Sequence of chain 1.D:
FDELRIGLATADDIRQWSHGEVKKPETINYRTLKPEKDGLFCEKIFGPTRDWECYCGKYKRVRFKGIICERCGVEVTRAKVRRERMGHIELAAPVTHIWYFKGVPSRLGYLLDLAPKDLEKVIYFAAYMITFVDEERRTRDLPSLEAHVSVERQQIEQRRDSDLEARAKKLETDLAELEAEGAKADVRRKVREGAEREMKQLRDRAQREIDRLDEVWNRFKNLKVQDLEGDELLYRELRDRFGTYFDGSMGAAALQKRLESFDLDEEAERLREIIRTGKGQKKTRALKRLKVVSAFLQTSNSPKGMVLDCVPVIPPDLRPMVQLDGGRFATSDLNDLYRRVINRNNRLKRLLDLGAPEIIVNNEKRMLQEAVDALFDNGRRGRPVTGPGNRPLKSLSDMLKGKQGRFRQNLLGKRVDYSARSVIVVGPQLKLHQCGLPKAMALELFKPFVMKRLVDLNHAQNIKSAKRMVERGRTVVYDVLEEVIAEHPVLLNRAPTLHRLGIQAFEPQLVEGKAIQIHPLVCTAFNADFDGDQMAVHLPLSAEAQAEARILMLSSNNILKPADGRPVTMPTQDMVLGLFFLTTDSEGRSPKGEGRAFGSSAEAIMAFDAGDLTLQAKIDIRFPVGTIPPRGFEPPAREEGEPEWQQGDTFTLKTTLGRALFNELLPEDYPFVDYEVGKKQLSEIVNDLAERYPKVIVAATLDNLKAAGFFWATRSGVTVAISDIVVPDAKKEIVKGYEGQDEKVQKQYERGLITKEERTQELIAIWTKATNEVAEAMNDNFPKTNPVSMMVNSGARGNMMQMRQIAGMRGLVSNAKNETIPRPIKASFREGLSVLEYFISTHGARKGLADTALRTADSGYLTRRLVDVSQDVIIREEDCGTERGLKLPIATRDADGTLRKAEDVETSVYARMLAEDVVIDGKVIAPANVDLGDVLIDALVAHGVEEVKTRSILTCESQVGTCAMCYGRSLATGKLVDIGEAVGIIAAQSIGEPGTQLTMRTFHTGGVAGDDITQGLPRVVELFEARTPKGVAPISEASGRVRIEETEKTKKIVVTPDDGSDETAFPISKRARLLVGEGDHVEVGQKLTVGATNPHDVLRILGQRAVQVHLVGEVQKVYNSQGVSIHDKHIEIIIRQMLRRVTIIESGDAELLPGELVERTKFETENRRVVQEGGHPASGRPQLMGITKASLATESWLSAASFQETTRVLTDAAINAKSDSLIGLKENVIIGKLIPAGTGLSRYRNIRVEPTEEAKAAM

Sequence of chain 1.F:
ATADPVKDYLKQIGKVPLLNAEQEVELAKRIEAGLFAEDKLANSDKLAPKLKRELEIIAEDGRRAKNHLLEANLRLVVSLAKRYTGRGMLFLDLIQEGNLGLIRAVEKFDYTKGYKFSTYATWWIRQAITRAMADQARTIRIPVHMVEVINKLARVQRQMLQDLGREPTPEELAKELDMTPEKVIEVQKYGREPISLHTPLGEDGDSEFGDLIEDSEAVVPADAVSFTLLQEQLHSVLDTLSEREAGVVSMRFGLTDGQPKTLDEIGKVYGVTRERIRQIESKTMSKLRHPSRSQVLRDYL

Sequence of chain 1.C:
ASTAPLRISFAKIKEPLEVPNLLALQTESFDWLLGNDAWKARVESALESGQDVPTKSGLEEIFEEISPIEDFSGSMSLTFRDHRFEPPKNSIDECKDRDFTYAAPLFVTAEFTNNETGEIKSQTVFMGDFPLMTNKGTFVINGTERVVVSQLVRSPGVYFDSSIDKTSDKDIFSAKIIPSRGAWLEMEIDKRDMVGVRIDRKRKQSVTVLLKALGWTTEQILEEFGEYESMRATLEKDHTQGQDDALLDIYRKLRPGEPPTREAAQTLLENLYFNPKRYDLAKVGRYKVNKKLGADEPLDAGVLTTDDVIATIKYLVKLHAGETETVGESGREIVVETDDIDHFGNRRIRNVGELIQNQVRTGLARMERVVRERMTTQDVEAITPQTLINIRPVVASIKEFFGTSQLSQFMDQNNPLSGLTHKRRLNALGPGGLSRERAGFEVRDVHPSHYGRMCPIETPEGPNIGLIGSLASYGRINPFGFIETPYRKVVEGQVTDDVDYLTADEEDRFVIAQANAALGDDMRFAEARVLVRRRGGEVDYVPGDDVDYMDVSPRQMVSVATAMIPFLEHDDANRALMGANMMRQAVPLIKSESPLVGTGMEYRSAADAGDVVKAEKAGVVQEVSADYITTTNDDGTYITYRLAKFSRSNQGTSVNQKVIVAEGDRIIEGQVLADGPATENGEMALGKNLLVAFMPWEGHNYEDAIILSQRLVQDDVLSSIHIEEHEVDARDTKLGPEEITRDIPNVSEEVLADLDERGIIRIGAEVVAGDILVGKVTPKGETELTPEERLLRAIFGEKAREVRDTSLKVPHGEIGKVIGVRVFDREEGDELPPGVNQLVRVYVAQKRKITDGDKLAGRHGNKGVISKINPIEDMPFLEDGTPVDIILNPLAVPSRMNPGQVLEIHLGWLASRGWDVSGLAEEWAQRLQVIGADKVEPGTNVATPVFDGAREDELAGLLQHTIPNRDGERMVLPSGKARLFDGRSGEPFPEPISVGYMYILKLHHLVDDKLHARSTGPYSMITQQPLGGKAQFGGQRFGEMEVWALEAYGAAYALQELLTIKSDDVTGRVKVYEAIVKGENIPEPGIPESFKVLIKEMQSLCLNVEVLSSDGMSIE

Binding-site contacts:
Ligand atom O6 contacts residue GLU432 of chain 1.F at 3.5 Å.
Ligand atom OP1 contacts residue LYS878 of chain 1.C at 3.3 Å.
Ligand atom C8 contacts residue GLU432 of chain 1.F at 3.4 Å.
Ligand atom C3' contacts residue MG1 of chain 1.L at 2.5 Å.
Ligand atom O3' contacts residue GLN424 of chain 1.C at 3.4 Å (h-bond).
Ligand atom C4' contacts residue ASP539 of chain 1.D at 3.2 Å.
Ligand atom O2' contacts residue GLN600 of chain 1.C at 2.9 Å (h-bond).
Ligand atom O4' contacts residue HIS1020 of chain 1.C at 3.2 Å (h-bond).
Ligand atom O4 contacts residue GLU432 of chain 1.F at 3.1 Å (salt-bridge).
Ligand atom C5' contacts residue ARG599 of chain 1.C at 3.4 Å.
Ligand atom C4' contacts residue MG1 of chain 1.L at 2.1 Å.
Ligand atom O2' contacts residue GLN424 of chain 1.C at 3.3 Å (h-bond).
Ligand atom O2' contacts residue ARG500 of chain 1.D at 3.3 Å (salt-bridge).
Ligand atom O3' contacts residue ASP539 of chain 1.D at 2.8 Å (salt-bridge).
Ligand atom O4' contacts residue MG1 of chain 1.L at 3.5 Å.
Ligand atom C1' contacts residue HIS1020 of chain 1.C at 3.5 Å.
Ligand atom OP1 contacts residue ARG599 of chain 1.C at 3.0 Å (salt-bridge).
Ligand atom P contacts residue LYS878 of chain 1.C at 3.6 Å.
Ligand atom O3' contacts residue LYS870 of chain 1.C at 3.3 Å (salt-bridge).
Ligand atom O2' contacts residue HIS1020 of chain 1.C at 3.1 Å (h-bond).
Ligand atom OP2 contacts residue LYS878 of chain 1.C at 3.2 Å.
Ligand atom O5' contacts residue ARG599 of chain 1.C at 2.8 Å (salt-bridge).
Ligand atom OP1 contacts residue ARG440 of chain 1.C at 3.5 Å (salt-bridge).
Ligand atom C5' contacts residue MG1 of chain 1.L at 2.4 Å.
Ligand atom C3' contacts residue ASP539 of chain 1.D at 3.3 Å.
Ligand atom C5' contacts residue MET597 of chain 1.C at 3.5 Å (hydrophobic).
Ligand atom C2' contacts residue ASP539 of chain 1.D at 3.5 Å.
Ligand atom OP2 contacts residue ASN479 of chain 1.C at 3.1 Å (h-bond).
Ligand atom OP1 contacts residue MET597 of chain 1.C at 3.2 Å.
Ligand atom N7 contacts residue GLY431 of chain 1.F at 3.5 Å.
Ligand atom OP1 contacts residue PRO475 of chain 1.C at 3.6 Å.
Ligand atom O3' contacts residue MG1 of chain 1.L at 2.0 Å.
Ligand atom C4 contacts residue GLU432 of chain 1.F at 3.6 Å.
Ligand atom OP2 contacts residue PRO475 of chain 1.C at 3.2 Å.
Ligand atom N7 contacts residue GLU432 of chain 1.F at 3.1 Å (salt-bridge).
Ligand atom O3' contacts residue ARG500 of chain 1.D at 2.7 Å (salt-bridge).
Ligand atom P contacts residue ARG599 of chain 1.C at 3.5 Å.
Ligand atom O2' contacts residue ASP539 of chain 1.D at 2.7 Å (salt-bridge).
Ligand atom OP2 contacts residue ARG451 of chain 1.C at 3.0 Å (salt-bridge).
Ligand atom OP1 contacts residue ASN442 of chain 1.C at 3.0 Å (h-bond).

A small-molecule ligand and the protein it binds are described below.
Small molecule (SMILES): Nc1nc(=O)c2ncn([C@@H]3O[C@H](CO[P](=O)(O)O[C@H]4[C@@H](O)[C@H](n5cnc6c(=O)nc(N)[nH]c65)O[C@@H]4CO[P](=O)(O)O[C@H]4[C@@H](O)[C@H](n5cnc6c(N)ncnc65)O[C@@H]4CO[P](=O)(O)O[C@H]4[C@@H](O)[C@H](n5ccc(=O)[nH]c5=O)O[C@@H]4CO[P](=O)(O)O[C@H]4[C@@H](O)[C@H](n5cnc6c(=O)nc(N)[nH]c65)O[C@@H]4CO)[C@@H](O)[C@H]3O)c2[nH]1